The protein below binds the small molecule below.
Small molecule (SMILES): CC(C)[C@H](NC(=O)[C@H](CC(=O)O)NC(=O)[C@@H](N)Cc1ccc(O)cc1)C(=O)N1CCC[C@H]1C(=O)N[C@@H](CC(=O)O)C(=O)N[C@@H](Cc1ccc(O)cc1)C(=O)N[C@@H](C)C(=O)N[C@@H](CO)C(N)=O

Binding-site contacts:
Ligand atom CB contacts residue TYR59 of chain 1.B at 3.2 Å (hydrophobic).
Ligand atom N contacts residue TYR59 of chain 1.B at 3.2 Å (h-bond).
Ligand atom CD1 contacts residue GLU104 of chain 1.B at 3.5 Å.
Ligand atom CG contacts residue GLY54 of chain 1.B at 3.4 Å.
Ligand atom OD1 contacts residue GLY54 of chain 1.B at 2.8 Å (h-bond).
Ligand atom OD1 contacts residue ASN53 of chain 1.B at 3.1 Å (h-bond).
Ligand atom OD1 contacts residue ARG99 of chain 1.B at 3.1 Å (salt-bridge).
Ligand atom OG contacts residue TYR59 of chain 1.B at 3.1 Å.
Ligand atom OD1 contacts residue THR50 of chain 1.B at 3.2 Å.
Ligand atom OD2 contacts residue GLY56 of chain 1.B at 3.2 Å (h-bond).
Ligand atom CD2 contacts residue ARG101 of chain 1.B at 3.2 Å.
Ligand atom CA contacts residue TYR98 of chain 1.A at 3.5 Å (hydrophobic).
Ligand atom CD2 contacts residue TYR38 of chain 1.A at 3.5 Å (hydrophobic).
Ligand atom CA contacts residue TYR59 of chain 1.B at 3.5 Å (hydrophobic).
Ligand atom CE2 contacts residue ARG99 of chain 1.B at 3.6 Å.
Ligand atom O contacts residue SER52 of chain 1.B at 3.1 Å (h-bond).
Ligand atom OD2 contacts residue ARG99 of chain 1.B at 3.1 Å (salt-bridge).
Ligand atom C contacts residue ASN53 of chain 1.B at 3.7 Å.
Ligand atom CB contacts residue GLU104 of chain 1.B at 3.4 Å.
Ligand atom OH contacts residue ARG99 of chain 1.B at 3.0 Å (salt-bridge).
Ligand atom CE1 contacts residue ARG99 of chain 1.B at 3.7 Å.
Ligand atom OD1 contacts residue SER52 of chain 1.B at 3.0 Å.
Ligand atom OH contacts residue ASP97 of chain 1.A at 2.8 Å (salt-bridge).
Ligand atom CG contacts residue GLU104 of chain 1.B at 3.5 Å.
Ligand atom CB contacts residue ASP97 of chain 1.A at 3.5 Å.
Ligand atom CZ contacts residue ARG99 of chain 1.B at 3.3 Å.
Ligand atom O contacts residue TYR57 of chain 1.B at 3.6 Å.
Ligand atom CG2 contacts residue ASN53 of chain 1.B at 3.3 Å.
Ligand atom O contacts residue ASN53 of chain 1.B at 3.2 Å (h-bond).
Ligand atom O contacts residue ASN100 of chain 1.A at 2.8 Å (h-bond).
Ligand atom CE2 contacts residue ARG101 of chain 1.B at 3.4 Å.
Ligand atom CD contacts residue TYR57 of chain 1.B at 3.5 Å (hydrophobic).
Ligand atom OD2 contacts residue SER52 of chain 1.B at 3.7 Å.
Ligand atom CE2 contacts residue ASP97 of chain 1.A at 3.0 Å.
Ligand atom CZ contacts residue GLU104 of chain 1.B at 3.7 Å.
Ligand atom CB contacts residue TYR59 of chain 1.B at 3.7 Å (hydrophobic).
Ligand atom CA contacts residue ASN53 of chain 1.B at 3.4 Å.
Ligand atom O contacts residue SER99 of chain 1.A at 3.1 Å.
Ligand atom CZ contacts residue ASP97 of chain 1.A at 3.4 Å.
Ligand atom N contacts residue ASN53 of chain 1.B at 3.0 Å (h-bond).

Sequence of chain 1.B:
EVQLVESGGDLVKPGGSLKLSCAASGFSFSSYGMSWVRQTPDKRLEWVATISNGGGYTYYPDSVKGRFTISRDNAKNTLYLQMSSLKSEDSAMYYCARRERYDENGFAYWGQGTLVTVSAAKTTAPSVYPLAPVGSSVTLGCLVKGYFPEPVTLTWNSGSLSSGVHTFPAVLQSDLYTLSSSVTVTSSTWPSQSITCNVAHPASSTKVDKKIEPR

Sequence of chain 1.A:
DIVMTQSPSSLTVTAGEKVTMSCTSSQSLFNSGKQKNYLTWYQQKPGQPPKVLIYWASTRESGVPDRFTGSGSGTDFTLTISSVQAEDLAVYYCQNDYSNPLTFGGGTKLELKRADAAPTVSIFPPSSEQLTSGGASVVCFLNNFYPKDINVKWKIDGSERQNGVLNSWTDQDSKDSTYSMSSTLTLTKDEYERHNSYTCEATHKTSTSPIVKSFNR